This protein binds this small molecule.
Small molecule (SMILES): CC(=O)N[C@@H]1[C@@H](O)[C@H](O)[C@@H](CO)O[C@H]1O

Binding-site contacts:
Ligand atom N2 contacts residue ASN282 of chain 1.B at 2.9 Å (h-bond).
Ligand atom C8 contacts residue ASN282 of chain 1.B at 4.4 Å.
Ligand atom N2 contacts residue ASN280 of chain 1.B at 4.5 Å.
Ligand atom O7 contacts residue ASN280 of chain 1.B at 3.4 Å (h-bond).
Ligand atom O5 contacts residue ASN282 of chain 1.B at 2.4 Å (h-bond).
Ligand atom C7 contacts residue ASN282 of chain 1.B at 3.2 Å.
Ligand atom C3 contacts residue ASN282 of chain 1.B at 3.8 Å.
Ligand atom C5 contacts residue ASN282 of chain 1.B at 3.7 Å.
Ligand atom O6 contacts residue ASN282 of chain 1.B at 4.5 Å.
Ligand atom C8 contacts residue ASN280 of chain 1.B at 3.4 Å.
Ligand atom C7 contacts residue ASN280 of chain 1.B at 3.5 Å.
Ligand atom O7 contacts residue ASN282 of chain 1.B at 3.2 Å (h-bond).
Ligand atom C4 contacts residue ASN282 of chain 1.B at 4.2 Å.
Ligand atom C1 contacts residue ASN282 of chain 1.B at 1.4 Å.
Ligand atom C2 contacts residue ASN282 of chain 1.B at 2.5 Å.

Sequence of chain 1.B:
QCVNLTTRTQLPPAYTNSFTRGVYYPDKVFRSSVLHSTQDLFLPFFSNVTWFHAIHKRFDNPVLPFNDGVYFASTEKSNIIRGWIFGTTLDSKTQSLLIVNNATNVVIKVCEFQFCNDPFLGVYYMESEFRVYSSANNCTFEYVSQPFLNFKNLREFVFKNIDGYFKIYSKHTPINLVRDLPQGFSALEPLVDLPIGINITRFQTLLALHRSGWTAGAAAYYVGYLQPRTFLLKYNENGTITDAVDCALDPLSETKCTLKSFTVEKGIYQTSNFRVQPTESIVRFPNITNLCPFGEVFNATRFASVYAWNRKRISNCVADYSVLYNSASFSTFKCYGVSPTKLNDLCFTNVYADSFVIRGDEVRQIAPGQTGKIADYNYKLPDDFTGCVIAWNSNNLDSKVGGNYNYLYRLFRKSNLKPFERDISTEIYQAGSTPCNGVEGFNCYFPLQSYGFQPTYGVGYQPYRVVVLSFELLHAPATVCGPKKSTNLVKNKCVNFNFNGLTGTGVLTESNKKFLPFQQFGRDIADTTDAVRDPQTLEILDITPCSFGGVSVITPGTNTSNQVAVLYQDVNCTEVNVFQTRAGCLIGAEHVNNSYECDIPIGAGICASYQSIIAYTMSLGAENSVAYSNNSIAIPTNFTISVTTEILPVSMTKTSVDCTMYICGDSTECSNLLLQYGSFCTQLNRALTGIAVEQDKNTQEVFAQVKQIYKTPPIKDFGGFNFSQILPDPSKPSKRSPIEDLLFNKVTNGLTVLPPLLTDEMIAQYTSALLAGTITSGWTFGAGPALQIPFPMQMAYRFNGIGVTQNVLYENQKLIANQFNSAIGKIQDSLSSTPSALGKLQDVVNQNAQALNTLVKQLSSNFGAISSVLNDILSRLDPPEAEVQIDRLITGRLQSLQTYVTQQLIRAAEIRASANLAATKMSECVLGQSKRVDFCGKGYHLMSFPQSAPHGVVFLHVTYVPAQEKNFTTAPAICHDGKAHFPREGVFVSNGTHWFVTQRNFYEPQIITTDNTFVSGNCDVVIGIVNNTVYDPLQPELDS